Sequence of chain 1.A:
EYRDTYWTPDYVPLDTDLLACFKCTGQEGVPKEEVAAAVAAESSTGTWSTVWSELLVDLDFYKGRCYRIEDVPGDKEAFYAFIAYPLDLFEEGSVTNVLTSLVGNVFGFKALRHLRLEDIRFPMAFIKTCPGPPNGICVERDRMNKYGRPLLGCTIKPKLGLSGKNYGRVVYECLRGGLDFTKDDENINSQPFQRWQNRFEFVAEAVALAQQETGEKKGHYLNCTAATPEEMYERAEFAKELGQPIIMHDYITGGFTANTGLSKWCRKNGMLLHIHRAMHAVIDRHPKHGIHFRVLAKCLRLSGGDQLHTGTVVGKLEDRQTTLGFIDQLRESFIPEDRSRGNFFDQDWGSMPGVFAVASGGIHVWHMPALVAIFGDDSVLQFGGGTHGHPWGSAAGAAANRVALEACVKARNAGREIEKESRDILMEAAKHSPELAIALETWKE

Binding-site contacts:
Ligand atom O5 contacts residue GLY372 of chain 1.O at 4.1 Å.
Ligand atom P1 contacts residue TRP454 of chain 1.O at 3.3 Å.
Ligand atom C1 contacts residue GLY396 of chain 1.O at 3.9 Å.
Ligand atom O1P contacts residue GLY396 of chain 1.O at 2.8 Å (h-bond).
Ligand atom O5 contacts residue GLY396 of chain 1.O at 3.8 Å.
Ligand atom C2 contacts residue SER59 of chain 1.A at 4.3 Å.
Ligand atom P1 contacts residue GLY396 of chain 1.O at 3.6 Å.
Ligand atom O5 contacts residue GLY395 of chain 1.O at 3.5 Å (h-bond).
Ligand atom O5P contacts residue PHE394 of chain 1.O at 2.4 Å.
Ligand atom C4 contacts residue GLY373 of chain 1.O at 4.4 Å.
Ligand atom O6P contacts residue GLY395 of chain 1.O at 2.6 Å.
Ligand atom P2 contacts residue GLY395 of chain 1.O at 2.3 Å.
Ligand atom O5P contacts residue GLY397 of chain 1.O at 4.2 Å.
Ligand atom C1 contacts residue GLY397 of chain 1.O at 4.4 Å.
Ligand atom O3 contacts residue GLY396 of chain 1.O at 2.9 Å (h-bond).
Ligand atom P2 contacts residue PHE394 of chain 1.O at 3.7 Å.
Ligand atom C5 contacts residue GLY373 of chain 1.O at 3.8 Å.
Ligand atom O1 contacts residue SER59 of chain 1.A at 4.0 Å.
Ligand atom O1P contacts residue GLY400 of chain 1.O at 3.3 Å.
Ligand atom O6P contacts residue GLY396 of chain 1.O at 3.2 Å (h-bond).
Ligand atom O4P contacts residue PHE394 of chain 1.O at 3.9 Å.
Ligand atom O5 contacts residue GLY373 of chain 1.O at 3.2 Å (h-bond).
Ligand atom O3 contacts residue GLY373 of chain 1.O at 3.9 Å.
Ligand atom P2 contacts residue GLY396 of chain 1.O at 3.2 Å.
Ligand atom O2P contacts residue TRP454 of chain 1.O at 2.4 Å (h-bond).
Ligand atom O3 contacts residue GLY397 of chain 1.O at 3.9 Å.
Ligand atom C3 contacts residue GLY396 of chain 1.O at 4.2 Å.
Ligand atom O2P contacts residue GLY396 of chain 1.O at 3.4 Å (h-bond).
Ligand atom O4P contacts residue GLY372 of chain 1.O at 4.4 Å.
Ligand atom O2P contacts residue GLY397 of chain 1.O at 4.3 Å.
Ligand atom O5P contacts residue GLY395 of chain 1.O at 1.1 Å (h-bond).
Ligand atom O5P contacts residue GLY396 of chain 1.O at 2.4 Å (h-bond).
Ligand atom O4P contacts residue GLY395 of chain 1.O at 2.9 Å.
Ligand atom O2 contacts residue SER59 of chain 1.A at 3.0 Å (h-bond).
Ligand atom O3P contacts residue TRP454 of chain 1.O at 3.1 Å (h-bond).
Ligand atom O6P contacts residue LYS167 of chain 1.O at 3.3 Å.
Ligand atom O3 contacts residue GLY395 of chain 1.O at 4.0 Å.
Ligand atom C3 contacts residue GLY373 of chain 1.O at 3.7 Å.
Ligand atom O1P contacts residue SER59 of chain 1.A at 4.1 Å.
Ligand atom O1P contacts residue TRP454 of chain 1.O at 4.3 Å.

The small molecule below binds the protein below.
Small molecule (SMILES): O=C(O)[C@@](O)(COP(=O)(O)O)[C@H](O)[C@H](O)COP(=O)(O)O

Sequence of chain 1.O:
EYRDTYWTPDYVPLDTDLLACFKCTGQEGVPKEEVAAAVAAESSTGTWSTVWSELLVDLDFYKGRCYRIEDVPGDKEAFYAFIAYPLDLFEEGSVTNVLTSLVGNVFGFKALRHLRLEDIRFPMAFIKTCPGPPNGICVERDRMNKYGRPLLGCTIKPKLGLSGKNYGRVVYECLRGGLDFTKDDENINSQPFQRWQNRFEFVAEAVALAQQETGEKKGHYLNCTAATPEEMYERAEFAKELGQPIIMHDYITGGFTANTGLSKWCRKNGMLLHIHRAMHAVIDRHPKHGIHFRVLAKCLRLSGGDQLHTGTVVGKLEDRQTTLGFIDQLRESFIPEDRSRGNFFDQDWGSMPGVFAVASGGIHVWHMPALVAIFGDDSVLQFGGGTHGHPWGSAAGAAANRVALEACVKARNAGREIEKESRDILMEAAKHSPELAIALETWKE